Binding-site contacts:
Ligand atom O10 contacts residue GLY90 of chain 1.A at 3.5 Å (h-bond).
Ligand atom C17 contacts residue ILE68 of chain 1.A at 3.4 Å (hydrophobic).
Ligand atom C1 contacts residue LYS69 of chain 1.A at 3.5 Å.
Ligand atom N25 contacts residue ARG94 of chain 1.A at 3.6 Å.
Ligand atom C8 contacts residue GLY90 of chain 1.A at 3.1 Å.
Ligand atom O19 contacts residue PHE93 of chain 1.A at 3.2 Å.
Ligand atom C9 contacts residue GLY90 of chain 1.A at 3.7 Å.
Ligand atom C33 contacts residue LYS173 of chain 1.A at 3.4 Å.
Ligand atom O10 contacts residue ARG94 of chain 1.A at 3.6 Å.
Ligand atom C16 contacts residue ILE147 of chain 1.A at 3.7 Å (hydrophobic).
Ligand atom O42 contacts residue HIS255 of chain 1.A at 3.1 Å (h-bond).
Ligand atom C22 contacts residue LEU159 of chain 1.A at 3.4 Å (hydrophobic).
Ligand atom C40 contacts residue TYR279 of chain 1.A at 3.5 Å (hydrophobic).
Ligand atom C5 contacts residue GLY90 of chain 1.A at 3.5 Å.
Ligand atom O42 contacts residue TYR279 of chain 1.A at 2.7 Å (h-bond).
Ligand atom C7 contacts residue GLY90 of chain 1.A at 3.3 Å.
Ligand atom C37 contacts residue SER95 of chain 1.A at 3.3 Å.
Ligand atom C2 contacts residue LYS69 of chain 1.A at 3.3 Å.
Ligand atom C28 contacts residue LEU136 of chain 1.A at 3.6 Å (hydrophobic).
Ligand atom C38 contacts residue PHE169 of chain 1.A at 3.1 Å (hydrophobic).
Ligand atom O41 contacts residue SER95 of chain 1.A at 2.7 Å (h-bond).
Ligand atom C23 contacts residue ARG94 of chain 1.A at 3.7 Å.
Ligand atom O21 contacts residue CYS91 of chain 1.A at 3.2 Å (h-bond).
Ligand atom C15 contacts residue CYS91 of chain 1.A at 3.7 Å (hydrophobic).
Ligand atom O41 contacts residue HIS129 of chain 1.A at 3.0 Å (h-bond).
Ligand atom O18 contacts residue ARG86 of chain 1.A at 2.7 Å (salt-bridge).
Ligand atom C39 contacts residue SER95 of chain 1.A at 3.6 Å.
Ligand atom C35 contacts residue MET140 of chain 1.A at 3.6 Å (hydrophobic).
Ligand atom O18 contacts residue GLY90 of chain 1.A at 3.5 Å.
Ligand atom C14 contacts residue MET154 of chain 1.A at 3.7 Å (hydrophobic).
Ligand atom O3 contacts residue ARG86 of chain 1.A at 3.4 Å (salt-bridge).
Ligand atom C40 contacts residue SER95 of chain 1.A at 3.7 Å.
Ligand atom O20 contacts residue MET154 of chain 1.A at 3.5 Å.
Ligand atom O24 contacts residue ILE147 of chain 1.A at 3.6 Å.
Ligand atom N25 contacts residue CYS91 of chain 1.A at 3.5 Å.
Ligand atom O24 contacts residue ARG94 of chain 1.A at 3.3 Å.
Ligand atom O3 contacts residue LYS69 of chain 1.A at 3.2 Å.
Ligand atom O42 contacts residue LEU259 of chain 1.A at 3.3 Å.
Ligand atom C17 contacts residue SER148 of chain 1.A at 3.2 Å.
Ligand atom C30 contacts residue LYS173 of chain 1.A at 3.7 Å.

Sequence of chain 1.A:
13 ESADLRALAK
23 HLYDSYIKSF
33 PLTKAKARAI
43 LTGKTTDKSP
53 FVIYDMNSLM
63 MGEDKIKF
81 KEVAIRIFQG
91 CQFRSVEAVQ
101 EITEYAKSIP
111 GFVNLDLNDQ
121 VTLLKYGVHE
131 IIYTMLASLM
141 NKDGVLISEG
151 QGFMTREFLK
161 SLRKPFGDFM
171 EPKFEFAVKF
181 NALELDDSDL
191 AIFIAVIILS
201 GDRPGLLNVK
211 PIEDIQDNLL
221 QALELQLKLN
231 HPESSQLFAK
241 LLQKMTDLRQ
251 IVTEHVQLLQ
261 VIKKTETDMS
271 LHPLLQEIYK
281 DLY

A small-molecule ligand and the protein it binds are described below.
Small molecule (SMILES): COc1cc(O)c2c(c1C(=O)NCc1cc(CCCC(=O)O)cc3ccccc13)OC1=CC(O)=C(C(C)=O)C(=O)[C@]12C